Binding-site contacts:
Ligand atom C19 contacts residue ALA270 of chain 1.A at 4.1 Å (hydrophobic).
Ligand atom C15 contacts residue ILE273 of chain 1.A at 4.1 Å (hydrophobic).
Ligand atom C24 contacts residue ALA310 of chain 1.A at 4.1 Å (hydrophobic).
Ligand atom C26 contacts residue ILE309 of chain 1.A at 3.9 Å (hydrophobic).
Ligand atom C21 contacts residue GLN446 of chain 1.A at 3.8 Å.
Ligand atom C22 contacts residue ALA310 of chain 1.A at 4.4 Å (hydrophobic).
Ligand atom C2 contacts residue TYR323 of chain 1.A at 3.4 Å (hydrophobic).
Ligand atom C26 contacts residue VAL306 of chain 1.A at 3.9 Å (hydrophobic).
Ligand atom C19 contacts residue LEU269 of chain 1.A at 4.3 Å (hydrophobic).
Ligand atom C27 contacts residue THR278 of chain 1.A at 3.3 Å.
Ligand atom C23 contacts residue ALA310 of chain 1.A at 4.3 Å (hydrophobic).
Ligand atom C21 contacts residue LEU319 of chain 1.A at 3.6 Å (hydrophobic).
Ligand atom C27 contacts residue VAL306 of chain 1.A at 3.6 Å (hydrophobic).
Ligand atom C24 contacts residue ILE313 of chain 1.A at 4.3 Å (hydrophobic).
Ligand atom C16 contacts residue LEU277 of chain 1.A at 3.8 Å (hydrophobic).
Ligand atom C25 contacts residue ILE281 of chain 1.A at 4.3 Å (hydrophobic).
Ligand atom C1 contacts residue TYR323 of chain 1.A at 3.6 Å (hydrophobic).
Ligand atom C21 contacts residue ILE313 of chain 1.A at 3.7 Å (hydrophobic).
Ligand atom C20 contacts residue ILE313 of chain 1.A at 4.3 Å (hydrophobic).
Ligand atom C14 contacts residue ILE273 of chain 1.A at 4.4 Å (hydrophobic).
Ligand atom C11 contacts residue ALA270 of chain 1.A at 4.5 Å (hydrophobic).
Ligand atom C18 contacts residue ALA270 of chain 1.A at 3.9 Å (hydrophobic).
Ligand atom C12 contacts residue LEU319 of chain 1.A at 4.2 Å (hydrophobic).
Ligand atom C18 contacts residue ILE273 of chain 1.A at 3.7 Å (hydrophobic).
Ligand atom C8 contacts residue ILE273 of chain 1.A at 4.0 Å (hydrophobic).
Ligand atom C25 contacts residue VAL306 of chain 1.A at 4.4 Å (hydrophobic).
Ligand atom C15 contacts residue LEU277 of chain 1.A at 3.6 Å (hydrophobic).
Ligand atom C18 contacts residue ALA274 of chain 1.A at 3.9 Å (hydrophobic).
Ligand atom C22 contacts residue ILE313 of chain 1.A at 3.7 Å (hydrophobic).
Ligand atom C26 contacts residue ILE281 of chain 1.A at 4.3 Å (hydrophobic).
Ligand atom C7 contacts residue ILE273 of chain 1.A at 4.5 Å (hydrophobic).
Ligand atom C11 contacts residue LEU319 of chain 1.A at 4.4 Å (hydrophobic).
Ligand atom C24 contacts residue ILE309 of chain 1.A at 4.1 Å (hydrophobic).

The protein below binds the small molecule below.
Small molecule (SMILES): CC(C)CCC[C@@H](C)[C@H]1CC[C@H]2[C@@H]3CC=C4C[C@@H](O)CC[C@]4(C)[C@H]3CC[C@]12C

Sequence of chain 1.A:
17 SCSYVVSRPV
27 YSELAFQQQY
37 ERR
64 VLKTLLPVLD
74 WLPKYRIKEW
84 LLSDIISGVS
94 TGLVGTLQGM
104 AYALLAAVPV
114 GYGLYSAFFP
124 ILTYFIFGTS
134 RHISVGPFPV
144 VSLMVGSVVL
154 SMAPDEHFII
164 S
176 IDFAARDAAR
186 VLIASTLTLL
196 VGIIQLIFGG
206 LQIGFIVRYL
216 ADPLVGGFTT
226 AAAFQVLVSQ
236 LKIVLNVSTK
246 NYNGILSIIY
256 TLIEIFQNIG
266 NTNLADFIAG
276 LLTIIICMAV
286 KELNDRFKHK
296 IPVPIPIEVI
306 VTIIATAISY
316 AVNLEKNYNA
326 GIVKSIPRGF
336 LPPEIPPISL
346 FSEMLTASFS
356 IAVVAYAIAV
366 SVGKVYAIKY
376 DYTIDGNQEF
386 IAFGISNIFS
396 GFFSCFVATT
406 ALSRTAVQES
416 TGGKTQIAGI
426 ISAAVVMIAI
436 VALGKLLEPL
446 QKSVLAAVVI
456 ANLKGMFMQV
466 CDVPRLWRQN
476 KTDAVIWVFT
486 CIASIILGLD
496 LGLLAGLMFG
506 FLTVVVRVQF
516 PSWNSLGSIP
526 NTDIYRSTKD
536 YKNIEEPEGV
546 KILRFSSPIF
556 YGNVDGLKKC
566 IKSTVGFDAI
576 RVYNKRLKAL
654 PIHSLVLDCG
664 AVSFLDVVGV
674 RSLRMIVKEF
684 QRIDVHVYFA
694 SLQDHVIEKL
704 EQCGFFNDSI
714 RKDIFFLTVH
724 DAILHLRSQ